Sequence of chain 1.B:
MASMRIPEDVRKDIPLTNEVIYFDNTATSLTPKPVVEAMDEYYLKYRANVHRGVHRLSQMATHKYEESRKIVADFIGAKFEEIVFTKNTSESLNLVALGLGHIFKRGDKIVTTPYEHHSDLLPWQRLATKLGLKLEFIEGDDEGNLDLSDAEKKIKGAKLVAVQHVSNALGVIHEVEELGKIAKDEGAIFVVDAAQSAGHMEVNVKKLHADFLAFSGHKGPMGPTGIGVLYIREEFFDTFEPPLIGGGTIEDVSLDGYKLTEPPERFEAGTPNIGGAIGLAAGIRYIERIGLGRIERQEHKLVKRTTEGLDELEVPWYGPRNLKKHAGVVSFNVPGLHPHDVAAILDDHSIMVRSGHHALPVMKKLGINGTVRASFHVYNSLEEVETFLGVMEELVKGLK

Binding-site contacts:
Ligand atom OXT contacts residue THR43 of chain 1.A at 4.2 Å.
Ligand atom O contacts residue PLP1 of chain 1.C at 3.7 Å.
Ligand atom N contacts residue ASN185 of chain 1.A at 4.3 Å.
Ligand atom CB contacts residue ALA44 of chain 1.A at 3.9 Å (hydrophobic).
Ligand atom CA contacts residue THR43 of chain 1.A at 3.6 Å.
Ligand atom CB contacts residue PLP1 of chain 1.C at 3.2 Å.
Ligand atom CB contacts residue ASN66 of chain 1.B at 3.6 Å.
Ligand atom C contacts residue ALA44 of chain 1.A at 3.8 Å (hydrophobic).
Ligand atom N contacts residue LYS236 of chain 1.A at 2.4 Å (salt-bridge).
Ligand atom C contacts residue THR43 of chain 1.A at 3.8 Å.
Ligand atom N contacts residue HIS134 of chain 1.A at 3.6 Å.
Ligand atom N contacts residue THR43 of chain 1.A at 4.2 Å.
Ligand atom N contacts residue PLP1 of chain 1.C at 1.5 Å.
Ligand atom C contacts residue LYS236 of chain 1.A at 4.3 Å.
Ligand atom N contacts residue GLN213 of chain 1.A at 4.4 Å.
Ligand atom OXT contacts residue ARG391 of chain 1.A at 3.0 Å (salt-bridge).
Ligand atom CA contacts residue ALA44 of chain 1.A at 3.9 Å (hydrophobic).
Ligand atom CA contacts residue LYS236 of chain 1.A at 3.0 Å.
Ligand atom C contacts residue PLP1 of chain 1.C at 3.9 Å.
Ligand atom O contacts residue THR43 of chain 1.A at 3.7 Å.
Ligand atom CA contacts residue PLP1 of chain 1.C at 2.6 Å.
Ligand atom C contacts residue ARG391 of chain 1.A at 3.7 Å.
Ligand atom O contacts residue ASN185 of chain 1.A at 3.0 Å (h-bond).
Ligand atom C contacts residue ASN185 of chain 1.A at 4.3 Å.
Ligand atom CB contacts residue THR288 of chain 1.B at 3.9 Å.
Ligand atom OXT contacts residue ALA44 of chain 1.A at 3.5 Å.
Ligand atom CB contacts residue LYS236 of chain 1.A at 3.8 Å.
Ligand atom O contacts residue HIS375 of chain 1.A at 4.1 Å.
Ligand atom O contacts residue ARG391 of chain 1.A at 3.0 Å (salt-bridge).

Sequence of chain 1.A:
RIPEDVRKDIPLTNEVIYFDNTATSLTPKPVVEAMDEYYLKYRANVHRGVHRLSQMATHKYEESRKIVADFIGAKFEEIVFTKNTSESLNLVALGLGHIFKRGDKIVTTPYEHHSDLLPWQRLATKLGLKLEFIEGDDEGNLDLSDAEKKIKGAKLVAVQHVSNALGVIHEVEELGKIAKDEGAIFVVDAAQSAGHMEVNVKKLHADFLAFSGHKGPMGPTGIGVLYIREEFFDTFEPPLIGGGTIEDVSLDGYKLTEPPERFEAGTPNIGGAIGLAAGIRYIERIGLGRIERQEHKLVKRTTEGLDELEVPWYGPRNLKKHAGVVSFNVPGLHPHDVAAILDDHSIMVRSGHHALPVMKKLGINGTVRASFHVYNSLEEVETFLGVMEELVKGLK

A small-molecule ligand and the protein it binds are described below.
Small molecule (SMILES): C[C@H](N)C(=O)O